This small molecule binds to this protein.
Small molecule (SMILES): CC(=O)N[C@H]1[C@H](O[C@H]2[C@H](O)[C@@H](NC(C)=O)CO[C@@H]2CO)O[C@H](CO)[C@@H](O)[C@@H]1O

Sequence of chain 58.F:
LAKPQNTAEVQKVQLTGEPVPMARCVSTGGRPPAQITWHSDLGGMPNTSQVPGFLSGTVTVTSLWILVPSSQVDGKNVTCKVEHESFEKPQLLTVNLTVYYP

Binding-site contacts:
Ligand atom C1 contacts residue ASN47 of chain 58.F at 1.4 Å.
Ligand atom N2 contacts residue ASN47 of chain 58.F at 3.2 Å (h-bond).
Ligand atom O5 contacts residue ASN47 of chain 58.F at 2.2 Å (h-bond).
Ligand atom C3 contacts residue ASN47 of chain 58.F at 3.9 Å.
Ligand atom C2 contacts residue ASN47 of chain 58.F at 2.6 Å.
Ligand atom C6 contacts residue ASN47 of chain 58.F at 4.0 Å.
Ligand atom C5 contacts residue ASN47 of chain 58.F at 3.4 Å.
Ligand atom C7 contacts residue ASN47 of chain 58.F at 3.8 Å.
Ligand atom O7 contacts residue ASN47 of chain 58.F at 3.9 Å.
Ligand atom C4 contacts residue ASN47 of chain 58.F at 4.2 Å.